Sequence of chain 1.A:
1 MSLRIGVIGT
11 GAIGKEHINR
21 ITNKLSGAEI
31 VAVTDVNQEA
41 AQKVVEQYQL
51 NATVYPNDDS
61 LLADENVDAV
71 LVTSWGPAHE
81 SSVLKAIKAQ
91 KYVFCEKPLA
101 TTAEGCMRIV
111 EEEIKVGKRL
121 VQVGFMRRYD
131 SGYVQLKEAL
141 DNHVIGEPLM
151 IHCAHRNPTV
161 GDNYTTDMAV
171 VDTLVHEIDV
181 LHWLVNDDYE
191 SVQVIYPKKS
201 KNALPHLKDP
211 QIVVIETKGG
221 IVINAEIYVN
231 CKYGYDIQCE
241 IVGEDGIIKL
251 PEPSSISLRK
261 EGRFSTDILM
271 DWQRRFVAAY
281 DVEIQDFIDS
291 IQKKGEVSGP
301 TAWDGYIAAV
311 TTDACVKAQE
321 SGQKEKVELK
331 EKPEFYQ

Binding-site contacts:
Ligand atom O1 contacts residue ASP172 of chain 1.A at 3.6 Å.
Ligand atom O4 contacts residue HIS155 of chain 1.A at 3.1 Å (h-bond).
Ligand atom O4 contacts residue ARG127 of chain 1.A at 3.9 Å.
Ligand atom O2 contacts residue ASP172 of chain 1.A at 3.8 Å.
Ligand atom C4 contacts residue HIS176 of chain 1.A at 4.3 Å.
Ligand atom O6 contacts residue ASN157 of chain 1.A at 4.2 Å.
Ligand atom O2 contacts residue LYS97 of chain 1.A at 3.2 Å.
Ligand atom C5 contacts residue TYR235 of chain 1.A at 4.0 Å (hydrophobic).
Ligand atom C5 contacts residue TRP272 of chain 1.A at 4.4 Å (hydrophobic).
Ligand atom C6 contacts residue THR173 of chain 1.A at 4.2 Å.
Ligand atom O5 contacts residue HIS155 of chain 1.A at 2.9 Å (h-bond).
Ligand atom C5 contacts residue HIS155 of chain 1.A at 3.7 Å.
Ligand atom C3 contacts residue HIS155 of chain 1.A at 4.5 Å.
Ligand atom C2 contacts residue ASP172 of chain 1.A at 4.0 Å.
Ligand atom C1 contacts residue ASP172 of chain 1.A at 4.3 Å.
Ligand atom C5 contacts residue ASN157 of chain 1.A at 4.3 Å.
Ligand atom O4 contacts residue TYR235 of chain 1.A at 2.3 Å (h-bond).
Ligand atom C4 contacts residue TYR235 of chain 1.A at 3.7 Å (hydrophobic).
Ligand atom O3 contacts residue TYR235 of chain 1.A at 4.4 Å.
Ligand atom C3 contacts residue HIS176 of chain 1.A at 3.5 Å.
Ligand atom C2 contacts residue LYS97 of chain 1.A at 4.3 Å.
Ligand atom C4 contacts residue HIS155 of chain 1.A at 3.2 Å.
Ligand atom O3 contacts residue MET126 of chain 1.A at 4.1 Å.
Ligand atom O5 contacts residue ASN157 of chain 1.A at 2.9 Å (h-bond).
Ligand atom O2 contacts residue HIS176 of chain 1.A at 2.6 Å (h-bond).
Ligand atom C2 contacts residue HIS176 of chain 1.A at 3.4 Å.
Ligand atom O3 contacts residue ARG127 of chain 1.A at 4.0 Å.
Ligand atom O1 contacts residue LYS97 of chain 1.A at 3.9 Å.
Ligand atom O3 contacts residue HIS155 of chain 1.A at 4.3 Å.
Ligand atom C3 contacts residue TYR235 of chain 1.A at 4.4 Å (hydrophobic).
Ligand atom O5 contacts residue TYR235 of chain 1.A at 3.5 Å.
Ligand atom O3 contacts residue HIS176 of chain 1.A at 2.5 Å.

A small-molecule ligand and the protein it binds are described below.
Small molecule (SMILES): O=C1[C@@H](O)[C@H](O)C(O)[C@H](O)[C@H]1O